Sequence of chain 18.C:
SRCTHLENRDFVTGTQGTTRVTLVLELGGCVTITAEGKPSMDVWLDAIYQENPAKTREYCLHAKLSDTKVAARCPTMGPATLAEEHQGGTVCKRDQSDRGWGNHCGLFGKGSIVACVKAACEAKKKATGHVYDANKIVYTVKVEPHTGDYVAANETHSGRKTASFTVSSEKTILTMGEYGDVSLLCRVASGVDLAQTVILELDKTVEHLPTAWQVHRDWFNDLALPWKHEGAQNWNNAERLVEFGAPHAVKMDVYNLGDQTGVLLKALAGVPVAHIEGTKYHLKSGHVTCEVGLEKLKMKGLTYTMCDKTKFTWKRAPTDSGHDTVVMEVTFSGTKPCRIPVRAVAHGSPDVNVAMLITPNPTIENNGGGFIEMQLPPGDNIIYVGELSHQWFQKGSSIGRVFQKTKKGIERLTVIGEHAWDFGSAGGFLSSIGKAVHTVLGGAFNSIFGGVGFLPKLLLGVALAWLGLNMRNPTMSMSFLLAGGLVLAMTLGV

Sequence of chain 15.C:
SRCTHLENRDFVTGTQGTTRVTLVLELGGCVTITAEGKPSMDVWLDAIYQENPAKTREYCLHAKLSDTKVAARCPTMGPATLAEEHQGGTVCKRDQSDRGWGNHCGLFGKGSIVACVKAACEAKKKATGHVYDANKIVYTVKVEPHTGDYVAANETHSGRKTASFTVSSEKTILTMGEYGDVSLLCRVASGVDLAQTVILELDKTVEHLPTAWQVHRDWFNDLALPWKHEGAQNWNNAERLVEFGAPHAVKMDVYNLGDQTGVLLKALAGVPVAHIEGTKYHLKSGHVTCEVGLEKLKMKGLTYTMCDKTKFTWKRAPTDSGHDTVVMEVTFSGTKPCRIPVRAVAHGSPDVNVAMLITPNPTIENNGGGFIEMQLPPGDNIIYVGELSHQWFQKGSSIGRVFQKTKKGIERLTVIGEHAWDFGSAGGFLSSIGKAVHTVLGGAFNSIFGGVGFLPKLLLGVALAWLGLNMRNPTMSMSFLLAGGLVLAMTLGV

Binding-site contacts:
Ligand atom C7 contacts residue ASN154 of chain 18.C at 3.4 Å.
Ligand atom C6 contacts residue ASN154 of chain 18.C at 3.8 Å.
Ligand atom O7 contacts residue ASN154 of chain 18.C at 3.2 Å (h-bond).
Ligand atom C2 contacts residue ASN154 of chain 18.C at 2.4 Å.
Ligand atom C5 contacts residue HIS104 of chain 15.C at 3.1 Å.
Ligand atom C1 contacts residue HIS104 of chain 15.C at 4.3 Å.
Ligand atom C1 contacts residue HIS104 of chain 15.C at 3.6 Å.
Ligand atom O5 contacts residue ASN154 of chain 18.C at 2.4 Å (h-bond).
Ligand atom O5 contacts residue HIS104 of chain 15.C at 2.9 Å.
Ligand atom O7 contacts residue GLU155 of chain 18.C at 3.8 Å.
Ligand atom O6 contacts residue HIS104 of chain 15.C at 4.4 Å.
Ligand atom N2 contacts residue ASN154 of chain 18.C at 2.8 Å (h-bond).
Ligand atom C4 contacts residue ASN154 of chain 18.C at 4.3 Å.
Ligand atom O5 contacts residue HIS104 of chain 15.C at 4.0 Å.
Ligand atom C3 contacts residue ASN154 of chain 18.C at 3.8 Å.
Ligand atom C1 contacts residue ASN154 of chain 18.C at 1.4 Å.
Ligand atom C6 contacts residue HIS104 of chain 15.C at 3.3 Å.
Ligand atom C5 contacts residue ASN154 of chain 18.C at 3.7 Å.
Ligand atom C8 contacts residue GLU155 of chain 18.C at 3.6 Å.
Ligand atom C5 contacts residue ASN154 of chain 18.C at 4.3 Å.
Ligand atom C8 contacts residue HIS104 of chain 15.C at 3.9 Å.
Ligand atom C8 contacts residue ASN154 of chain 18.C at 3.6 Å.
Ligand atom C7 contacts residue GLU155 of chain 18.C at 4.2 Å.

The protein below binds the small molecule below.
Small molecule (SMILES): CC(=O)N[C@H]1[C@H](O[C@H]2[C@H](O)[C@@H](NC(C)=O)CO[C@@H]2CO[C@@H]2O[C@@H](C)[C@@H](O)[C@@H](O)[C@@H]2O)O[C@H](CO)[C@@H](O)[C@@H]1O